Binding-site contacts:
Ligand atom O2P contacts residue GLY434 of chain 1.E at 2.9 Å (h-bond).
Ligand atom O6P contacts residue GLY436 of chain 1.E at 2.9 Å (h-bond).
Ligand atom P2 contacts residue THR348 of chain 1.E at 3.4 Å.
Ligand atom P2 contacts residue THR349 of chain 1.E at 3.7 Å.
Ligand atom O4P contacts residue ARG352 of chain 1.E at 3.8 Å.
Ligand atom O5P contacts residue THR350 of chain 1.E at 2.7 Å (h-bond).
Ligand atom C6 contacts residue LEU347 of chain 1.E at 3.6 Å (hydrophobic).
Ligand atom O6 contacts residue THR348 of chain 1.E at 3.5 Å.
Ligand atom O4 contacts residue GLY436 of chain 1.E at 3.6 Å.
Ligand atom O4 contacts residue TYR437 of chain 1.E at 2.9 Å (h-bond).
Ligand atom O5P contacts residue THR349 of chain 1.E at 3.4 Å (h-bond).
Ligand atom C4 contacts residue GLY434 of chain 1.E at 3.3 Å.
Ligand atom C6 contacts residue SER353 of chain 1.E at 3.7 Å.
Ligand atom O4 contacts residue GLY434 of chain 1.E at 2.5 Å (h-bond).
Ligand atom P2 contacts residue SER435 of chain 1.E at 3.5 Å.
Ligand atom O2P contacts residue PRO433 of chain 1.E at 3.9 Å.
Ligand atom O1 contacts residue GLY434 of chain 1.E at 3.8 Å.
Ligand atom C3 contacts residue ARG432 of chain 1.E at 3.4 Å.
Ligand atom O6 contacts residue THR349 of chain 1.E at 3.0 Å (h-bond).
Ligand atom O4P contacts residue THR348 of chain 1.E at 2.5 Å (h-bond).
Ligand atom O3P contacts residue ARG405 of chain 1.E at 3.0 Å (salt-bridge).
Ligand atom O5P contacts residue THR348 of chain 1.E at 3.6 Å (h-bond).
Ligand atom O2 contacts residue LEU347 of chain 1.E at 3.6 Å.
Ligand atom O2 contacts residue GLY430 of chain 1.E at 3.5 Å (h-bond).
Ligand atom O3P contacts residue TRP398 of chain 1.E at 2.6 Å (h-bond).
Ligand atom O4 contacts residue THR438 of chain 1.E at 3.5 Å (h-bond).
Ligand atom O3 contacts residue GLY430 of chain 1.E at 3.1 Å.
Ligand atom O3 contacts residue ARG432 of chain 1.E at 2.7 Å (salt-bridge).
Ligand atom O4P contacts residue SER353 of chain 1.E at 2.7 Å (h-bond).
Ligand atom C5 contacts residue GLY434 of chain 1.E at 3.5 Å.
Ligand atom O5 contacts residue LEU347 of chain 1.E at 3.6 Å.
Ligand atom O6P contacts residue SER353 of chain 1.E at 3.6 Å (h-bond).
Ligand atom C6 contacts residue THR438 of chain 1.E at 3.5 Å.
Ligand atom O1P contacts residue ARG405 of chain 1.E at 2.5 Å (salt-bridge).
Ligand atom P2 contacts residue SER353 of chain 1.E at 3.6 Å.
Ligand atom O6P contacts residue SER435 of chain 1.E at 3.1 Å (h-bond).
Ligand atom P1 contacts residue ARG405 of chain 1.E at 3.6 Å.
Ligand atom O5P contacts residue SER435 of chain 1.E at 2.8 Å (h-bond).
Ligand atom C3 contacts residue GLY434 of chain 1.E at 3.5 Å.
Ligand atom O3 contacts residue TRP398 of chain 1.E at 3.5 Å.

A small-molecule ligand and the protein it binds are described below.
Small molecule (SMILES): O=P(O)(O)OC[C@H]1O[C@](O)(COP(=O)(O)O)[C@@H](O)[C@@H]1O

Sequence of chain 1.E:
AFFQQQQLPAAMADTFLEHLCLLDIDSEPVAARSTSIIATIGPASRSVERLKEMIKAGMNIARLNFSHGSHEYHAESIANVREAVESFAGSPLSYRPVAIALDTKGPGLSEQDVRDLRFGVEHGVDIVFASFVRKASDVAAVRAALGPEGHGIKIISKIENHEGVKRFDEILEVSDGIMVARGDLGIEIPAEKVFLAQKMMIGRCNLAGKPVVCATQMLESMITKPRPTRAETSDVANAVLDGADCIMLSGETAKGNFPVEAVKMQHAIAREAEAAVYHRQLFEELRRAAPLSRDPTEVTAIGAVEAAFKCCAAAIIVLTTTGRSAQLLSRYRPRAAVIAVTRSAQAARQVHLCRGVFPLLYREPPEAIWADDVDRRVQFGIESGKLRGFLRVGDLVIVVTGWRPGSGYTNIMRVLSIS